Binding-site contacts:
Ligand atom O5 contacts residue HIS154 of chain 4.A at 4.4 Å.
Ligand atom O5 contacts residue ASN6 of chain 4.A at 2.2 Å (h-bond).
Ligand atom C7 contacts residue PHE4 of chain 4.A at 4.3 Å (hydrophobic).
Ligand atom O6 contacts residue HIS154 of chain 4.A at 4.1 Å.
Ligand atom C2 contacts residue ASN6 of chain 4.A at 2.4 Å.
Ligand atom C5 contacts residue ASN6 of chain 4.A at 3.6 Å.
Ligand atom C4 contacts residue ASN6 of chain 4.A at 4.0 Å.
Ligand atom O6 contacts residue ASN6 of chain 4.A at 4.4 Å.
Ligand atom C7 contacts residue ASN6 of chain 4.A at 3.0 Å.
Ligand atom C1 contacts residue ASN155 of chain 4.A at 3.8 Å.
Ligand atom O7 contacts residue ASN6 of chain 4.A at 2.6 Å (h-bond).
Ligand atom C8 contacts residue PHE4 of chain 4.A at 3.5 Å (hydrophobic).
Ligand atom C5 contacts residue ASN155 of chain 4.A at 4.2 Å.
Ligand atom C8 contacts residue ASN6 of chain 4.A at 4.3 Å.
Ligand atom C8 contacts residue ASP3 of chain 4.A at 3.2 Å.
Ligand atom C3 contacts residue ASN6 of chain 4.A at 3.7 Å.
Ligand atom O5 contacts residue ASN155 of chain 4.A at 4.3 Å.
Ligand atom N2 contacts residue ASN155 of chain 4.A at 4.4 Å.
Ligand atom C2 contacts residue ASN155 of chain 4.A at 4.5 Å.
Ligand atom C1 contacts residue ASN6 of chain 4.A at 1.4 Å.
Ligand atom C3 contacts residue ASN155 of chain 4.A at 4.4 Å.
Ligand atom N2 contacts residue ASN6 of chain 4.A at 3.0 Å (h-bond).

Sequence of chain 4.A:
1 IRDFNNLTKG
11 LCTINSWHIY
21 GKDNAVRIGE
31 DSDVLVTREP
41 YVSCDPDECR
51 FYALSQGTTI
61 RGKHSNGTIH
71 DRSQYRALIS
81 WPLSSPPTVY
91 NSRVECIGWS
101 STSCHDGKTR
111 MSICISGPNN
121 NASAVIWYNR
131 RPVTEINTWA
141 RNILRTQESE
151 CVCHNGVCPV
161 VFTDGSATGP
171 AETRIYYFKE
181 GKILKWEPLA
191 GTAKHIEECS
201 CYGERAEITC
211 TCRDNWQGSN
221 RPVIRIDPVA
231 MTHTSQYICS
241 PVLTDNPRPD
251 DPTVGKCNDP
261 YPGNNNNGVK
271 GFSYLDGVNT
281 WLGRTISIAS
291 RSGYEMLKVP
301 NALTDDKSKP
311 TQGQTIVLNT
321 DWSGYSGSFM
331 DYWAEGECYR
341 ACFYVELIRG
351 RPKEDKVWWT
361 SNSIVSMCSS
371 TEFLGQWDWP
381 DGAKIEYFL

This small molecule binds to this protein.
Small molecule (SMILES): CC(=O)N[C@@H]1[C@@H](O)[C@H](O)[C@@H](CO)O[C@H]1O